Sequence of chain 1.E:
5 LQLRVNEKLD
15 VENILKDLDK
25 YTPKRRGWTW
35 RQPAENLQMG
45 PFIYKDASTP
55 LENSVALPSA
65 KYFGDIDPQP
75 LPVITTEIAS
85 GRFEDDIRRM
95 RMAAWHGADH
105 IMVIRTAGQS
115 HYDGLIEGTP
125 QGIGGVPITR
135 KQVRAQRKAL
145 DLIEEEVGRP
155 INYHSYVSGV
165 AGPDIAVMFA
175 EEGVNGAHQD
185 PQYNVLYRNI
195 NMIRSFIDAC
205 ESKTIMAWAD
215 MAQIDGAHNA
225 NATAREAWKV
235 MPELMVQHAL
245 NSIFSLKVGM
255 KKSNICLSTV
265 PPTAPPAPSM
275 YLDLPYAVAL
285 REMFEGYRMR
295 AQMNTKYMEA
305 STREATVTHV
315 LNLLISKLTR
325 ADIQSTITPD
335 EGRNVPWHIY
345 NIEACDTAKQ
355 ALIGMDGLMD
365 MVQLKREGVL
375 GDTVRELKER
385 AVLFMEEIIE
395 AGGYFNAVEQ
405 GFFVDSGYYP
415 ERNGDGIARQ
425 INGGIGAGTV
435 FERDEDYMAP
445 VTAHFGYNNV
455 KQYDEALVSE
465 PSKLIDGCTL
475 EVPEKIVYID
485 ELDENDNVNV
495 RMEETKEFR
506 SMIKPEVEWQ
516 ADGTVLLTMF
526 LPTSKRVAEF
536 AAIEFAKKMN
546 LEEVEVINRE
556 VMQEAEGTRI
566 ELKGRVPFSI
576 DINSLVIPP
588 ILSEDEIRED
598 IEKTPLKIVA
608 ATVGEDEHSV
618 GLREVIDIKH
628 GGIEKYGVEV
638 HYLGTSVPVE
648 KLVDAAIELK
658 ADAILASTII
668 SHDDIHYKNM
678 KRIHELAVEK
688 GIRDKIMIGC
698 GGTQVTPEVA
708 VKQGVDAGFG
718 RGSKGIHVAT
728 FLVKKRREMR

A small-molecule ligand and the protein it binds are described below.
Small molecule (SMILES): C[C@H]1O[C@@H](n2cnc3c(N)ncnc32)[C@H](O)[C@@H]1O

Binding-site contacts:
Ligand atom N1 contacts residue B121 of chain 1.I at 3.8 Å.
Ligand atom C5 contacts residue B121 of chain 1.I at 3.2 Å.
Ligand atom O2' contacts residue LEU486 of chain 1.E at 3.7 Å.
Ligand atom C5' contacts residue B121 of chain 1.I at 2.8 Å.
Ligand atom C3' contacts residue B121 of chain 1.I at 4.2 Å.
Ligand atom N9 contacts residue LEU486 of chain 1.E at 4.0 Å.
Ligand atom N7 contacts residue B121 of chain 1.I at 3.3 Å (h-bond).
Ligand atom C8 contacts residue LEU486 of chain 1.E at 3.7 Å (hydrophobic).
Ligand atom N3 contacts residue LEU486 of chain 1.E at 3.6 Å.
Ligand atom O3' contacts residue ASP487 of chain 1.E at 4.3 Å.
Ligand atom N6 contacts residue B121 of chain 1.I at 4.2 Å.
Ligand atom C2' contacts residue LEU486 of chain 1.E at 4.1 Å (hydrophobic).
Ligand atom O3' contacts residue B121 of chain 1.I at 4.2 Å.
Ligand atom C4' contacts residue B121 of chain 1.I at 2.9 Å.
Ligand atom C1' contacts residue B121 of chain 1.I at 3.9 Å.
Ligand atom N1 contacts residue LEU486 of chain 1.E at 3.1 Å (h-bond).
Ligand atom O4' contacts residue B121 of chain 1.I at 3.0 Å (h-bond).
Ligand atom C2' contacts residue B121 of chain 1.I at 4.5 Å.
Ligand atom C3' contacts residue ASP487 of chain 1.E at 4.1 Å.
Ligand atom C8 contacts residue B121 of chain 1.I at 3.5 Å.
Ligand atom C2 contacts residue ASP487 of chain 1.E at 4.1 Å.
Ligand atom C2 contacts residue LEU486 of chain 1.E at 3.2 Å (hydrophobic).
Ligand atom N3 contacts residue B121 of chain 1.I at 3.3 Å.
Ligand atom O2' contacts residue GLU121 of chain 1.E at 3.9 Å.
Ligand atom N9 contacts residue B121 of chain 1.I at 3.5 Å (h-bond).
Ligand atom C2 contacts residue B121 of chain 1.I at 3.6 Å.
Ligand atom N3 contacts residue ASP487 of chain 1.E at 4.2 Å.
Ligand atom N7 contacts residue LEU486 of chain 1.E at 4.1 Å.
Ligand atom O3' contacts residue PRO124 of chain 1.E at 4.2 Å.
Ligand atom C4 contacts residue B121 of chain 1.I at 3.3 Å.
Ligand atom C6 contacts residue B121 of chain 1.I at 3.7 Å.
Ligand atom C4 contacts residue LEU486 of chain 1.E at 3.9 Å (hydrophobic).
Ligand atom N6 contacts residue LEU486 of chain 1.E at 4.1 Å.
Ligand atom C5' contacts residue ASP487 of chain 1.E at 3.9 Å.
Ligand atom C5 contacts residue LEU486 of chain 1.E at 3.9 Å (hydrophobic).
Ligand atom C6 contacts residue LEU486 of chain 1.E at 3.4 Å (hydrophobic).